Binding-site contacts:
Ligand atom O3 contacts residue ASN801 of chain 1.C at 3.6 Å (h-bond).
Ligand atom C5 contacts residue SER803 of chain 1.C at 3.5 Å.
Ligand atom O5 contacts residue SER803 of chain 1.C at 2.4 Å (h-bond).
Ligand atom C3 contacts residue ASN801 of chain 1.C at 3.4 Å.
Ligand atom C5 contacts residue ASN801 of chain 1.C at 3.3 Å.
Ligand atom C1 contacts residue ASN801 of chain 1.C at 1.4 Å.
Ligand atom N2 contacts residue ASN801 of chain 1.C at 3.6 Å.
Ligand atom O5 contacts residue ASN801 of chain 1.C at 2.5 Å (h-bond).
Ligand atom C4 contacts residue ASN801 of chain 1.C at 3.9 Å.
Ligand atom O6 contacts residue SER803 of chain 1.C at 4.1 Å.
Ligand atom C1 contacts residue SER803 of chain 1.C at 3.3 Å.
Ligand atom C6 contacts residue ASN801 of chain 1.C at 3.2 Å.
Ligand atom O6 contacts residue ASN801 of chain 1.C at 4.2 Å.
Ligand atom C7 contacts residue ASN801 of chain 1.C at 4.1 Å.
Ligand atom C6 contacts residue SER803 of chain 1.C at 4.1 Å.
Ligand atom O6 contacts residue GLN804 of chain 1.C at 4.0 Å.
Ligand atom C2 contacts residue ASN801 of chain 1.C at 2.5 Å.
Ligand atom O7 contacts residue ASN801 of chain 1.C at 3.7 Å.

Sequence of chain 1.C:
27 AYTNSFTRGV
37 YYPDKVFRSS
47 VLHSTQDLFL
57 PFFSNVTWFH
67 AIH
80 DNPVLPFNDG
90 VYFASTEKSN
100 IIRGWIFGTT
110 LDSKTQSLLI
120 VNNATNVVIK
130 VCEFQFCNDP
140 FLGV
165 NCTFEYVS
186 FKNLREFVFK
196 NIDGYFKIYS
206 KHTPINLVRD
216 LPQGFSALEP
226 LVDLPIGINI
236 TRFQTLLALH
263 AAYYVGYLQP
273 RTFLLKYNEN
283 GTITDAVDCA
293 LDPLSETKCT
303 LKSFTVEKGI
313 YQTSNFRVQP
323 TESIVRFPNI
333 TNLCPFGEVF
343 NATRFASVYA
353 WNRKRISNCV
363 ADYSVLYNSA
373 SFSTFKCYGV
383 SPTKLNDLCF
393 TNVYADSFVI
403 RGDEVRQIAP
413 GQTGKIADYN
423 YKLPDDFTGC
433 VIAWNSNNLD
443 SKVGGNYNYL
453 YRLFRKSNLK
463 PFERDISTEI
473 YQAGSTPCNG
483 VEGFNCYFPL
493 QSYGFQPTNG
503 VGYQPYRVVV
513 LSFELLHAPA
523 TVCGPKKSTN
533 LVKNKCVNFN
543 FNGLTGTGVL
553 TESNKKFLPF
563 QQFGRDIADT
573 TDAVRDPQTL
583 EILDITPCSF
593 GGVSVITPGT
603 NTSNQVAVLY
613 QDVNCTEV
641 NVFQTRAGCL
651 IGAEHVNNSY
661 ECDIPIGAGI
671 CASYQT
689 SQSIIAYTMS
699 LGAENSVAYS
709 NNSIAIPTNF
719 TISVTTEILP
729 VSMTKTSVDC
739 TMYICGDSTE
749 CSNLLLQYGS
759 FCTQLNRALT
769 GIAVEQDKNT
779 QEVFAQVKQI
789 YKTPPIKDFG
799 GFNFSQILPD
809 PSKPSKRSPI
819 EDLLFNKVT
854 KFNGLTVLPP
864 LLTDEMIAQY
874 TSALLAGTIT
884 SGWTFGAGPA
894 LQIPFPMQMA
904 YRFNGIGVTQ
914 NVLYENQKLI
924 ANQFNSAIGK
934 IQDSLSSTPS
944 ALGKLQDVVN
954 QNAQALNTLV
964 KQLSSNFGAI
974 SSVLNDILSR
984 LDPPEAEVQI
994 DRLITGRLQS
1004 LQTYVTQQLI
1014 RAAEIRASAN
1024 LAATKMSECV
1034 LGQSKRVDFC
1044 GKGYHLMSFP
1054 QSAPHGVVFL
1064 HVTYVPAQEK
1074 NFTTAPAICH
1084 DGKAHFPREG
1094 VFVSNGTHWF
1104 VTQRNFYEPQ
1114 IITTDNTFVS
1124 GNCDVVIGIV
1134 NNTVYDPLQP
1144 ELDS

This small molecule binds to this protein.
Small molecule (SMILES): CC(=O)N[C@@H]1[C@@H](O)[C@H](O)[C@@H](CO)O[C@H]1O